Sequence of chain 1.B:
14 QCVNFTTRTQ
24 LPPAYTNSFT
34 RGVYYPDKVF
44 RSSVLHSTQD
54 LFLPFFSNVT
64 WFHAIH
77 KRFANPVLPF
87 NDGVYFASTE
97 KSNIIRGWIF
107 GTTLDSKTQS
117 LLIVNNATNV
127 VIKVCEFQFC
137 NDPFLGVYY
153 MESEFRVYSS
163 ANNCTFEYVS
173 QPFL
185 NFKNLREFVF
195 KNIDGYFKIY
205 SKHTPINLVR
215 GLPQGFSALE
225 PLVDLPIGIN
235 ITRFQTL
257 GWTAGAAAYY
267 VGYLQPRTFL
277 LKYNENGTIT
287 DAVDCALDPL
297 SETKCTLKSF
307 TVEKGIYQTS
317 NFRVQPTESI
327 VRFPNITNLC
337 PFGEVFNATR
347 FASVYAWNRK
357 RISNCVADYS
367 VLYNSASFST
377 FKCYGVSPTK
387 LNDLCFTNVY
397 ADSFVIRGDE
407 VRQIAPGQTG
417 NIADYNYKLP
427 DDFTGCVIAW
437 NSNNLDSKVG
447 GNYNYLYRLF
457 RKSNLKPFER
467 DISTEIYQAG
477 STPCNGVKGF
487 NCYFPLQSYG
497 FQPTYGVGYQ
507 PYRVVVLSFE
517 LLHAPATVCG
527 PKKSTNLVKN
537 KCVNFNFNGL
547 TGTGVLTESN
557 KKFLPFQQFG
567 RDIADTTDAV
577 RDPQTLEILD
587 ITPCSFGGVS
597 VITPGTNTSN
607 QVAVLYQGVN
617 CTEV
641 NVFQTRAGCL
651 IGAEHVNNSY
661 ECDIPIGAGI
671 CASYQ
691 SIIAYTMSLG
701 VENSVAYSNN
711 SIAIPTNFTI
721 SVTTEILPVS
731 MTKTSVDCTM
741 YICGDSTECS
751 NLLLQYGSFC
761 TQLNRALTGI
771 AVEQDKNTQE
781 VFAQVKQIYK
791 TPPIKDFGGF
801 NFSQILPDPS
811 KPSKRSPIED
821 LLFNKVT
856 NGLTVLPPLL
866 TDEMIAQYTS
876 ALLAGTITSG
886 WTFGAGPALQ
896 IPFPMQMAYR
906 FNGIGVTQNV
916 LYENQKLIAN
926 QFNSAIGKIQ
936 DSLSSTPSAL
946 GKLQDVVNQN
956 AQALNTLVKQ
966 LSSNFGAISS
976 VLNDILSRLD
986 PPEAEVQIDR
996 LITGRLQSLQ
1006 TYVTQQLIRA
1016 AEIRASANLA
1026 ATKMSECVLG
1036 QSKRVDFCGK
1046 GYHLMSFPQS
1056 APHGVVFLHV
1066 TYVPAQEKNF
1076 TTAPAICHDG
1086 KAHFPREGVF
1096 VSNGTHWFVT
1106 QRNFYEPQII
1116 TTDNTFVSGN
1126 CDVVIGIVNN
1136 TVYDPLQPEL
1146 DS

Sequence of chain 1.A:
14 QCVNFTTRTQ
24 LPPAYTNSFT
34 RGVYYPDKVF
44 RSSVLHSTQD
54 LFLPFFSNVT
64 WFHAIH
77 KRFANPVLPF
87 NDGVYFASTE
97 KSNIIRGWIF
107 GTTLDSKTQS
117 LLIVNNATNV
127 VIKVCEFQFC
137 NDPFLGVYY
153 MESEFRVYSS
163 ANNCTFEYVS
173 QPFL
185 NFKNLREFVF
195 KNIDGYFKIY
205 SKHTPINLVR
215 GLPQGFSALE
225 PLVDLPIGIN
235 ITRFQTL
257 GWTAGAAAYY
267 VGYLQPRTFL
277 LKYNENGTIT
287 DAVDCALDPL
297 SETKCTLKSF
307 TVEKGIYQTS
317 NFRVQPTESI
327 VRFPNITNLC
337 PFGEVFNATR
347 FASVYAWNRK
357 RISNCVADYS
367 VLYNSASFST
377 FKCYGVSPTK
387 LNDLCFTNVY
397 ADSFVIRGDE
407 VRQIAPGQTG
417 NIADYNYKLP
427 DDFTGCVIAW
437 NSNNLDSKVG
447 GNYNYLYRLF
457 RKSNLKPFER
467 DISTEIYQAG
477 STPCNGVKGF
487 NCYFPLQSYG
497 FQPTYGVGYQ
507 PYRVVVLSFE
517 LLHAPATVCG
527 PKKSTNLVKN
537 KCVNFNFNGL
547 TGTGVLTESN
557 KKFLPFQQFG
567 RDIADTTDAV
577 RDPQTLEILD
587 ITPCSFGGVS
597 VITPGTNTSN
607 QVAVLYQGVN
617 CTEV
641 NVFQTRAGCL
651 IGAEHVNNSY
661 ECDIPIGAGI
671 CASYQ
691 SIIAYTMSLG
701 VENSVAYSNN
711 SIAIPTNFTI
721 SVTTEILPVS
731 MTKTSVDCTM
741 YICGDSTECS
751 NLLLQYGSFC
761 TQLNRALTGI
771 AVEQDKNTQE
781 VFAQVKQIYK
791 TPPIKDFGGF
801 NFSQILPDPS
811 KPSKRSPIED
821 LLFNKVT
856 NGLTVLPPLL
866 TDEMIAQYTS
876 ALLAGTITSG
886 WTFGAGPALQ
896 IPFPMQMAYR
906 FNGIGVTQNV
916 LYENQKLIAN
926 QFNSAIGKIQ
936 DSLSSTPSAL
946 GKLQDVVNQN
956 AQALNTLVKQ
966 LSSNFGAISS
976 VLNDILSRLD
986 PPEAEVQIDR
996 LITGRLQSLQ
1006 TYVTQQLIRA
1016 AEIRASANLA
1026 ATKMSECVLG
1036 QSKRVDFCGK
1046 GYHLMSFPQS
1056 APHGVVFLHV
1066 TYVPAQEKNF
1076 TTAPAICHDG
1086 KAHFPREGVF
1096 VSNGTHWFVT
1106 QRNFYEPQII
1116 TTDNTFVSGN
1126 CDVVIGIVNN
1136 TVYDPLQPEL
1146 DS

Binding-site contacts:
Ligand atom C7 contacts residue ASN709 of chain 1.A at 3.3 Å.
Ligand atom C1 contacts residue ASN709 of chain 1.A at 1.4 Å.
Ligand atom C5 contacts residue ASN709 of chain 1.A at 3.7 Å.
Ligand atom O7 contacts residue GLY1131 of chain 1.A at 4.2 Å.
Ligand atom O5 contacts residue ASN709 of chain 1.A at 2.4 Å (h-bond).
Ligand atom C2 contacts residue ASN709 of chain 1.A at 2.4 Å.
Ligand atom C7 contacts residue GLY1131 of chain 1.A at 4.2 Å.
Ligand atom C1 contacts residue ASP796 of chain 1.B at 4.2 Å.
Ligand atom N2 contacts residue ASN709 of chain 1.A at 2.9 Å (h-bond).
Ligand atom O5 contacts residue ASP796 of chain 1.B at 3.6 Å.
Ligand atom C8 contacts residue ASN710 of chain 1.A at 4.2 Å.
Ligand atom O7 contacts residue ASN709 of chain 1.A at 3.3 Å (h-bond).
Ligand atom C3 contacts residue ASN709 of chain 1.A at 3.8 Å.
Ligand atom C4 contacts residue ASN709 of chain 1.A at 4.2 Å.
Ligand atom C8 contacts residue GLY1131 of chain 1.A at 3.8 Å.
Ligand atom O6 contacts residue ASP796 of chain 1.B at 4.5 Å.
Ligand atom C8 contacts residue ASN709 of chain 1.A at 3.8 Å.

A small-molecule ligand and the protein it binds are described below.
Small molecule (SMILES): CC(=O)N[C@@H]1[C@@H](O)[C@H](O)[C@@H](CO)O[C@H]1O